Binding-site contacts:
Ligand atom CAX contacts residue GLU40 of chain 1.E at 3.6 Å.
Ligand atom NAS contacts residue VAL42 of chain 1.E at 3.6 Å.
Ligand atom CAT contacts residue VAL42 of chain 1.E at 3.6 Å (hydrophobic).
Ligand atom CBB contacts residue GLU40 of chain 1.E at 3.7 Å.
Ligand atom SAV contacts residue LEU62 of chain 1.D at 3.9 Å.
Ligand atom CAC contacts residue PHE126 of chain 1.E at 4.1 Å (hydrophobic).
Ligand atom CBB contacts residue ALA66 of chain 1.D at 3.5 Å (hydrophobic).
Ligand atom CBA contacts residue ALA66 of chain 1.D at 3.6 Å (hydrophobic).
Ligand atom FAB contacts residue LEU203 of chain 1.E at 4.2 Å.
Ligand atom CAX contacts residue ALA66 of chain 1.D at 3.8 Å (hydrophobic).
Ligand atom CLB contacts residue ARG36 of chain 1.E at 4.1 Å.
Ligand atom OAM contacts residue PHE96 of chain 1.D at 4.0 Å.
Ligand atom OAR contacts residue LEU62 of chain 1.D at 4.0 Å.
Ligand atom OAM contacts residue TYR76 of chain 1.E at 3.4 Å (h-bond).
Ligand atom CAN contacts residue TYR76 of chain 1.E at 3.4 Å (hydrophobic).
Ligand atom CAN contacts residue TYR74 of chain 1.E at 3.6 Å (hydrophobic).
Ligand atom CLB contacts residue PHE63 of chain 1.D at 3.7 Å.
Ligand atom OAK contacts residue ARG206 of chain 1.E at 2.8 Å (salt-bridge).
Ligand atom FAB contacts residue PHE126 of chain 1.E at 2.9 Å.
Ligand atom CAO contacts residue TYR76 of chain 1.E at 4.0 Å (hydrophobic).
Ligand atom SAL contacts residue ARG206 of chain 1.E at 3.8 Å.
Ligand atom CAQ contacts residue TYR76 of chain 1.E at 3.9 Å (hydrophobic).
Ligand atom CBA contacts residue ARG36 of chain 1.E at 3.7 Å.
Ligand atom CAW contacts residue GLU40 of chain 1.E at 3.4 Å.
Ligand atom OAM contacts residue ARG206 of chain 1.E at 3.6 Å (salt-bridge).
Ligand atom CAZ contacts residue GLU40 of chain 1.E at 3.8 Å.
Ligand atom CAQ contacts residue VAL42 of chain 1.E at 3.9 Å (hydrophobic).
Ligand atom CAW contacts residue ALA66 of chain 1.D at 3.8 Å (hydrophobic).
Ligand atom CAZ contacts residue ALA66 of chain 1.D at 3.5 Å (hydrophobic).
Ligand atom OAR contacts residue TYR76 of chain 1.E at 3.0 Å (h-bond).
Ligand atom CAH contacts residue LEU203 of chain 1.E at 4.2 Å (hydrophobic).
Ligand atom CAY contacts residue ALA66 of chain 1.D at 3.7 Å (hydrophobic).
Ligand atom CAY contacts residue GLU40 of chain 1.E at 3.9 Å.
Ligand atom CLB contacts residue LEU37 of chain 1.E at 3.5 Å.
Ligand atom CAG contacts residue LEU203 of chain 1.E at 4.0 Å (hydrophobic).
Ligand atom CAP contacts residue TYR74 of chain 1.E at 3.6 Å (hydrophobic).
Ligand atom CAN contacts residue ILE104 of chain 1.E at 4.0 Å (hydrophobic).
Ligand atom OAR contacts residue VAL42 of chain 1.E at 4.1 Å.
Ligand atom CAH contacts residue ILE104 of chain 1.E at 4.0 Å (hydrophobic).
Ligand atom CBA contacts residue GLU40 of chain 1.E at 3.7 Å.

Sequence of chain 1.E:
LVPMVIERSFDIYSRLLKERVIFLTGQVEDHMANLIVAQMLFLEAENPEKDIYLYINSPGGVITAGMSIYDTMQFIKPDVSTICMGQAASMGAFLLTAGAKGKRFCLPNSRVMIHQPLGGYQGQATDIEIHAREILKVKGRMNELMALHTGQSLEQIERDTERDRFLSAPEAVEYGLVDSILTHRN

This small molecule binds to this protein.
Small molecule (SMILES): CC(C)(C(=O)NCCSc1ccccc1Cl)S(=O)(=O)c1ccc(C(F)(F)F)cn1

Sequence of chain 1.D:
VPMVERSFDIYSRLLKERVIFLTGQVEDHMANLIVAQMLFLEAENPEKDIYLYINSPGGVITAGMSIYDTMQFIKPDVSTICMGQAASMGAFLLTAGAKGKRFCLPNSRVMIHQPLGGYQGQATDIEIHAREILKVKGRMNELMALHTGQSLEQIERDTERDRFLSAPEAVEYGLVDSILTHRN